Binding-site contacts:
Ligand atom C8 contacts residue ILE388 of chain 2.A at 3.6 Å (hydrophobic).
Ligand atom C7 contacts residue TRP356 of chain 2.A at 3.8 Å (hydrophobic).
Ligand atom O7 contacts residue ILE388 of chain 2.A at 3.9 Å.
Ligand atom C8 contacts residue TRP356 of chain 2.A at 4.0 Å (hydrophobic).
Ligand atom C3 contacts residue TRP356 of chain 2.A at 4.0 Å (hydrophobic).
Ligand atom O7 contacts residue TRP356 of chain 2.A at 3.3 Å.
Ligand atom N2 contacts residue ASN65 of chain 2.A at 3.2 Å (h-bond).
Ligand atom O4 contacts residue TRP356 of chain 2.A at 4.0 Å.
Ligand atom C4 contacts residue ASN65 of chain 2.A at 4.3 Å.
Ligand atom N2 contacts residue TRP356 of chain 2.A at 3.9 Å.
Ligand atom C2 contacts residue TRP356 of chain 2.A at 4.2 Å (hydrophobic).
Ligand atom O2 contacts residue ASN65 of chain 2.A at 4.2 Å.
Ligand atom C7 contacts residue ILE388 of chain 2.A at 4.3 Å (hydrophobic).
Ligand atom C5 contacts residue TRP356 of chain 2.A at 3.8 Å (hydrophobic).
Ligand atom C1 contacts residue ASN65 of chain 2.A at 1.4 Å.
Ligand atom O2 contacts residue ASP66 of chain 2.A at 4.2 Å.
Ligand atom C7 contacts residue ASN65 of chain 2.A at 3.3 Å.
Ligand atom C5 contacts residue ASN65 of chain 2.A at 3.7 Å.
Ligand atom C4 contacts residue TRP356 of chain 2.A at 4.3 Å (hydrophobic).
Ligand atom O5 contacts residue TRP356 of chain 2.A at 4.2 Å.
Ligand atom O3 contacts residue PHE385 of chain 2.B at 3.9 Å.
Ligand atom O7 contacts residue ASN65 of chain 2.A at 2.6 Å (h-bond).
Ligand atom C3 contacts residue ASN65 of chain 2.A at 3.9 Å.
Ligand atom C2 contacts residue ASN65 of chain 2.A at 2.5 Å.
Ligand atom O6 contacts residue ASP66 of chain 2.A at 4.4 Å.
Ligand atom O5 contacts residue ASN65 of chain 2.A at 2.4 Å (h-bond).
Ligand atom C1 contacts residue TRP356 of chain 2.A at 3.6 Å (hydrophobic).

The protein below binds the small molecule below.
Small molecule (SMILES): CC(=O)N[C@H]1[C@H](O[C@H]2[C@H](O)[C@@H](NC(C)=O)CO[C@@H]2CO[C@H]2O[C@@H](C)[C@@H](O)[C@@H](O)[C@@H]2O)O[C@H](CO)[C@@H](O[C@@H]2O[C@H](CO)[C@@H](O)[C@H](O)[C@@H]2O)[C@@H]1O

Sequence of chain 2.B:
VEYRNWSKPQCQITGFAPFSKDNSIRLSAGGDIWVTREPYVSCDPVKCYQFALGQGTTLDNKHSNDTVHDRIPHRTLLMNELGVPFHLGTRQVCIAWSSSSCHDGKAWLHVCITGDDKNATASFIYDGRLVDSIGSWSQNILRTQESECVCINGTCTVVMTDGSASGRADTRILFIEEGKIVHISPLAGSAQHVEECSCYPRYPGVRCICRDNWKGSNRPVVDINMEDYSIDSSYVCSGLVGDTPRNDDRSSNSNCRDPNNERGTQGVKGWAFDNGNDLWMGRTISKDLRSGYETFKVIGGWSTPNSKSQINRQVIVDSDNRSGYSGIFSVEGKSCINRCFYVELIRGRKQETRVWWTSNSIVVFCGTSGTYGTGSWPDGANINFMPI

Sequence of chain 2.A:
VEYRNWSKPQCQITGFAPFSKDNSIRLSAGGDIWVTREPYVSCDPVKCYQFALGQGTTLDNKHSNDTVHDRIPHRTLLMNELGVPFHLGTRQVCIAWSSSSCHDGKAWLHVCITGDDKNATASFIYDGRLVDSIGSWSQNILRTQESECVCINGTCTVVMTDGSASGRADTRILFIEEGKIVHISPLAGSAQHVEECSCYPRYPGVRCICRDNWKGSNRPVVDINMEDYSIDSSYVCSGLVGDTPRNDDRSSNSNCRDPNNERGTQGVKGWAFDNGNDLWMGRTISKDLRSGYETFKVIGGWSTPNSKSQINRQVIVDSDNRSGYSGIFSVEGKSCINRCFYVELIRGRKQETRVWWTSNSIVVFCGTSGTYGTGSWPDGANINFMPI